Binding-site contacts:
Ligand atom C7 contacts residue TRP315 of chain 1.A at 4.3 Å (hydrophobic).
Ligand atom C15 contacts residue LEU312 of chain 1.A at 3.8 Å (hydrophobic).
Ligand atom O1 contacts residue TYR316 of chain 1.A at 4.3 Å.
Ligand atom C16 contacts residue ILE221 of chain 1.A at 3.9 Å (hydrophobic).
Ligand atom C25 contacts residue ALA220 of chain 1.A at 4.3 Å (hydrophobic).
Ligand atom C14 contacts residue LEU312 of chain 1.A at 4.5 Å (hydrophobic).
Ligand atom C27 contacts residue ALA220 of chain 1.A at 3.4 Å (hydrophobic).
Ligand atom C4 contacts residue TRP315 of chain 1.A at 4.2 Å (hydrophobic).
Ligand atom C2 contacts residue CLR1 of chain 1.T at 4.3 Å.
Ligand atom C6 contacts residue TRP315 of chain 1.A at 3.5 Å (hydrophobic).
Ligand atom C23 contacts residue ALA220 of chain 1.A at 3.6 Å (hydrophobic).
Ligand atom C4 contacts residue TYR316 of chain 1.A at 4.4 Å (hydrophobic).
Ligand atom C24 contacts residue ALA220 of chain 1.A at 3.9 Å (hydrophobic).
Ligand atom C16 contacts residue LEU312 of chain 1.A at 4.1 Å (hydrophobic).
Ligand atom C21 contacts residue ALA220 of chain 1.A at 4.3 Å (hydrophobic).
Ligand atom C12 contacts residue CLR1 of chain 1.T at 3.7 Å.
Ligand atom C1 contacts residue CLR1 of chain 1.T at 3.7 Å.
Ligand atom C3 contacts residue TYR316 of chain 1.A at 3.7 Å (hydrophobic).
Ligand atom C11 contacts residue CLR1 of chain 1.T at 4.1 Å.
Ligand atom C5 contacts residue TRP315 of chain 1.A at 4.3 Å (hydrophobic).
Ligand atom C6 contacts residue LEU312 of chain 1.A at 4.5 Å (hydrophobic).
Ligand atom C23 contacts residue ILE221 of chain 1.A at 4.0 Å (hydrophobic).
Ligand atom C7 contacts residue LEU312 of chain 1.A at 3.6 Å (hydrophobic).

Sequence of chain 1.A:
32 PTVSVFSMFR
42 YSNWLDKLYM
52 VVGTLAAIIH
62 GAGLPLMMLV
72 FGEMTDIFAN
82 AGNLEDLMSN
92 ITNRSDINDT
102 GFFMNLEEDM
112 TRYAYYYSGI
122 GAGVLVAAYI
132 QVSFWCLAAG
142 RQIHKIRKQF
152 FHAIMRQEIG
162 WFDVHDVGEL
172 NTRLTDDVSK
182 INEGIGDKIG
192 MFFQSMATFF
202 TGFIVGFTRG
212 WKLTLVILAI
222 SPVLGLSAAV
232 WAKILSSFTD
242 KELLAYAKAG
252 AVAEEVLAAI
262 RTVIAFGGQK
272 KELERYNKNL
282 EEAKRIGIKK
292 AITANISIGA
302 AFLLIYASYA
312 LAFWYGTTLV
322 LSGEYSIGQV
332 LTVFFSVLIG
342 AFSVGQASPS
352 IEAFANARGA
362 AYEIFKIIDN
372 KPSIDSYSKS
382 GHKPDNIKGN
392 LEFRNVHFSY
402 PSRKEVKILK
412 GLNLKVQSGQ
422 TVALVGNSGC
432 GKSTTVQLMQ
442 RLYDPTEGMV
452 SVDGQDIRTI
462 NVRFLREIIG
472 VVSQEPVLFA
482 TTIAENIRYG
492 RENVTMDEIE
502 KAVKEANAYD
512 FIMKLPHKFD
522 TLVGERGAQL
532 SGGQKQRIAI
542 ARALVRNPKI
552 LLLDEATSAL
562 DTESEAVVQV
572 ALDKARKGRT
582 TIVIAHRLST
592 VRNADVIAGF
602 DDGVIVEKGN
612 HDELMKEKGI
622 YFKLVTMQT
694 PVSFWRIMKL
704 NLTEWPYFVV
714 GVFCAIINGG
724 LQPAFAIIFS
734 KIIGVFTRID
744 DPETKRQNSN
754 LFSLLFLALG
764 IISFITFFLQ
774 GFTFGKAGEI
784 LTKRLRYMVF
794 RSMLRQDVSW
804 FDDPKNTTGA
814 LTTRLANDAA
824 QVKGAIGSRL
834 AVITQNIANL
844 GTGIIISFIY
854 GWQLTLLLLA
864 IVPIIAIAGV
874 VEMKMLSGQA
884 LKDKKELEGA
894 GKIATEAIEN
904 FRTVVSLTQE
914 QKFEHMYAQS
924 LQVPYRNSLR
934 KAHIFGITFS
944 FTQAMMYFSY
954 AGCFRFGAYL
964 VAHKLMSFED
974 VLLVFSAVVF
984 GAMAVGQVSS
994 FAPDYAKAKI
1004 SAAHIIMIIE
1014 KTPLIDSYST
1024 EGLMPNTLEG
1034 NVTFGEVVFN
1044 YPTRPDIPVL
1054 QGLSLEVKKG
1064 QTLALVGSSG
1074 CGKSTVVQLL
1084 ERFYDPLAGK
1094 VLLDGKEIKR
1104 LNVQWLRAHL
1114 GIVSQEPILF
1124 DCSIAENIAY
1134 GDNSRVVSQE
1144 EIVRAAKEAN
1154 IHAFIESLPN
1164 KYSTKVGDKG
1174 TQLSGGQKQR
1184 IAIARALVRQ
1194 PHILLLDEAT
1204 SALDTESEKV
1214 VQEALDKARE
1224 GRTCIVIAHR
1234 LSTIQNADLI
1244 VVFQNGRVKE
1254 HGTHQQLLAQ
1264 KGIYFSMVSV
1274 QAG

This small molecule binds to this protein.
Small molecule (SMILES): CC(C)CCC[C@@H](C)[C@H]1CC[C@H]2[C@@H]3CC=C4C[C@@H](O)CC[C@]4(C)[C@H]3CC[C@]12C